Binding-site contacts:
Ligand atom O2 contacts residue GLY28 of chain 8.A at 3.2 Å.
Ligand atom N9 contacts residue LEU27 of chain 8.A at 3.4 Å.
Ligand atom N1 contacts residue ILE47 of chain 8.A at 2.9 Å (h-bond).
Ligand atom N3 contacts residue LEU114 of chain 8.A at 3.4 Å (h-bond).
Ligand atom N6 contacts residue ARG125 of chain 8.A at 2.8 Å (salt-bridge).
Ligand atom O2' contacts residue ARG35 of chain 8.A at 2.6 Å (salt-bridge).
Ligand atom C2 contacts residue LYS54 of chain 8.A at 3.4 Å.
Ligand atom O2 contacts residue ARG48 of chain 8.A at 2.9 Å (salt-bridge).
Ligand atom N3 contacts residue ARG48 of chain 8.A at 3.2 Å (salt-bridge).
Ligand atom O4' contacts residue LEU117 of chain 8.A at 3.4 Å.
Ligand atom C2' contacts residue LEU114 of chain 8.A at 3.4 Å (hydrophobic).
Ligand atom O4' contacts residue GLY31 of chain 8.A at 3.4 Å.
Ligand atom C2 contacts residue GLY24 of chain 8.A at 3.2 Å.
Ligand atom N7 contacts residue ARG125 of chain 8.A at 3.2 Å (salt-bridge).
Ligand atom O4 contacts residue GLY105 of chain 8.A at 3.2 Å.
Ligand atom C4 contacts residue LEU27 of chain 8.A at 3.5 Å (hydrophobic).
Ligand atom O4 contacts residue LYS110 of chain 8.A at 3.3 Å.
Ligand atom O4' contacts residue ARG125 of chain 8.A at 3.0 Å (salt-bridge).
Ligand atom N3 contacts residue GLN113 of chain 8.A at 2.8 Å (h-bond).
Ligand atom C2 contacts residue LEU34 of chain 8.A at 3.3 Å (hydrophobic).
Ligand atom OP2 contacts residue LYS57 of chain 8.A at 3.2 Å (salt-bridge).
Ligand atom O4 contacts residue ASN107 of chain 8.A at 2.5 Å (h-bond).
Ligand atom OP2 contacts residue LYS44 of chain 8.A at 3.1 Å.
Ligand atom O2 contacts residue PRO29 of chain 8.A at 3.4 Å (h-bond).
Ligand atom N3 contacts residue LEU34 of chain 8.A at 3.3 Å.
Ligand atom O2 contacts residue GLN113 of chain 8.A at 3.4 Å.
Ligand atom N6 contacts residue ILE47 of chain 8.A at 3.0 Å (h-bond).
Ligand atom O2 contacts residue LYS110 of chain 8.A at 3.4 Å.
Ligand atom N3 contacts residue GLY24 of chain 8.A at 3.2 Å (h-bond).
Ligand atom O3' contacts residue ARG35 of chain 8.A at 3.2 Å (salt-bridge).
Ligand atom O2' contacts residue LEU114 of chain 8.A at 2.7 Å (h-bond).
Ligand atom C5' contacts residue LEU117 of chain 8.A at 3.5 Å (hydrophobic).
Ligand atom O4' contacts residue LEU27 of chain 8.A at 3.3 Å.
Ligand atom O4 contacts residue GLN106 of chain 8.A at 3.2 Å (h-bond).
Ligand atom C5 contacts residue GLY105 of chain 8.A at 3.3 Å.
Ligand atom O2' contacts residue GLY28 of chain 8.A at 3.0 Å (h-bond).
Ligand atom O5' contacts residue ARG125 of chain 8.A at 3.1 Å (salt-bridge).
Ligand atom O2' contacts residue PRO63 of chain 8.A at 3.3 Å.
Ligand atom O2 contacts residue LYS110 of chain 8.A at 2.8 Å (salt-bridge).
Ligand atom OP1 contacts residue ARG30 of chain 8.A at 2.7 Å (salt-bridge).

Sequence of chain 4.A:
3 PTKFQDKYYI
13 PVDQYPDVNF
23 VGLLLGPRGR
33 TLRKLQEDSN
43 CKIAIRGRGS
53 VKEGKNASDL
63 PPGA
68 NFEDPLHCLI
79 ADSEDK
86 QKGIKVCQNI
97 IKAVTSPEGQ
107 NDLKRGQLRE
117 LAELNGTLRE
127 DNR

This small molecule binds to this protein.
Small molecule (SMILES): Nc1ccn([C@@H]2O[C@H](CO[P](=O)(O)O[C@H]3[C@@H](O)[C@H](n4cnc5c(N)ncnc54)O[C@@H]3CO[P](=O)(O)O[C@H]3[C@@H](O)[C@H](n4cnc5c(N)ncnc54)O[C@@H]3CO[P](=O)(O)O[C@H]3[C@@H](O)[C@H](n4ccc(=O)[nH]c4=O)O[C@@H]3CO[P](=O)(O)O[C@H]3[C@@H](O)[C@H](n4ccc(N)nc4=O)O[C@@H]3CO[P](=O)(O)O[C@H]3[C@@H](O)[C@H](n4cnc5c(N)ncnc54)O[C@@H]3CO[P](=O)(O)O[C@H]3[C@@H](O)[C@H](n4ccc(=O)[nH]c4=O)O[C@@H]3COP(=O)(O)O)[C@@H](OP(=O)(O)O)[C@H]2O)c(=O)n1

Sequence of chain 8.A:
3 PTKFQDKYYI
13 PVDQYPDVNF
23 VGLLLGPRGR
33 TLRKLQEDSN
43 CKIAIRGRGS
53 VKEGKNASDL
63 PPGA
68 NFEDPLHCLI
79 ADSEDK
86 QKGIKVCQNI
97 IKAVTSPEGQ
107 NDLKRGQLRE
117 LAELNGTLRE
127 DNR